Sequence of chain 1.B:
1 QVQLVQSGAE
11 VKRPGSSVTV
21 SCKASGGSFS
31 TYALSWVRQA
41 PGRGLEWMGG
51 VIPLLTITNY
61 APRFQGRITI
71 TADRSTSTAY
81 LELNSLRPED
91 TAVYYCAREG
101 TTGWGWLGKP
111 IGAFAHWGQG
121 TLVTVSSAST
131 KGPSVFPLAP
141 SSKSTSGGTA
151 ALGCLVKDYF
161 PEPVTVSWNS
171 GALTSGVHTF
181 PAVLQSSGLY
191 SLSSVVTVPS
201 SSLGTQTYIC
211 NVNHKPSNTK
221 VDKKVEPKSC

Binding-site contacts:
Ligand atom C31 contacts residue TRP106 of chain 1.B at 3.7 Å (hydrophobic).
Ligand atom O12 contacts residue SER77 of chain 1.B at 4.5 Å.
Ligand atom O13 contacts residue TRP106 of chain 1.B at 2.8 Å (h-bond).
Ligand atom P contacts residue SER30 of chain 1.B at 4.1 Å.
Ligand atom P contacts residue SER28 of chain 1.B at 4.2 Å.
Ligand atom O14 contacts residue SER77 of chain 1.B at 4.5 Å.
Ligand atom C2 contacts residue TRP106 of chain 1.B at 4.2 Å (hydrophobic).
Ligand atom C23 contacts residue TRP106 of chain 1.B at 4.2 Å (hydrophobic).
Ligand atom O11 contacts residue SER28 of chain 1.B at 4.2 Å.
Ligand atom O13 contacts residue SER28 of chain 1.B at 4.1 Å.
Ligand atom C32 contacts residue TRP104 of chain 1.B at 3.9 Å (hydrophobic).
Ligand atom O13 contacts residue PHE29 of chain 1.B at 3.3 Å (h-bond).
Ligand atom O11 contacts residue TRP106 of chain 1.B at 3.5 Å (h-bond).
Ligand atom P contacts residue PHE29 of chain 1.B at 3.5 Å.
Ligand atom O32 contacts residue TRP106 of chain 1.B at 2.7 Å (h-bond).
Ligand atom O31 contacts residue GLY105 of chain 1.B at 4.0 Å.
Ligand atom O32 contacts residue GLY105 of chain 1.B at 3.4 Å.
Ligand atom C36 contacts residue LEU107 of chain 1.B at 4.4 Å (hydrophobic).
Ligand atom C31 contacts residue TRP104 of chain 1.B at 4.3 Å (hydrophobic).
Ligand atom C1 contacts residue TRP106 of chain 1.B at 4.0 Å (hydrophobic).
Ligand atom O31 contacts residue TRP104 of chain 1.B at 4.1 Å.
Ligand atom O31 contacts residue TRP106 of chain 1.B at 3.6 Å.
Ligand atom O12 contacts residue PHE29 of chain 1.B at 4.4 Å.
Ligand atom O14 contacts residue GLY27 of chain 1.B at 4.1 Å.
Ligand atom O21 contacts residue TRP106 of chain 1.B at 3.4 Å.
Ligand atom C21 contacts residue TRP106 of chain 1.B at 4.2 Å (hydrophobic).
Ligand atom C22 contacts residue TRP106 of chain 1.B at 3.6 Å (hydrophobic).
Ligand atom O12 contacts residue SER30 of chain 1.B at 4.0 Å.
Ligand atom O14 contacts residue PHE29 of chain 1.B at 2.5 Å (h-bond).
Ligand atom O13 contacts residue SER30 of chain 1.B at 3.0 Å (h-bond).
Ligand atom O14 contacts residue SER28 of chain 1.B at 3.3 Å.
Ligand atom O14 contacts residue SER30 of chain 1.B at 4.1 Å.
Ligand atom C31 contacts residue GLY105 of chain 1.B at 3.9 Å.
Ligand atom P contacts residue TRP106 of chain 1.B at 3.7 Å.
Ligand atom O31 contacts residue SER28 of chain 1.B at 4.2 Å.
Ligand atom C3 contacts residue TRP104 of chain 1.B at 4.4 Å (hydrophobic).
Ligand atom O11 contacts residue PHE29 of chain 1.B at 4.5 Å.
Ligand atom C32 contacts residue GLY105 of chain 1.B at 4.5 Å.

This small molecule binds to this protein.
Small molecule (SMILES): CCCCCC(=O)OC[C@H](COP(=O)(O)O)OC(=O)CCCCC